A protein and the small-molecule ligand that binds it are described below.
Small molecule (SMILES): CC(=O)N[C@H]1[C@H](O[C@H]2[C@H](O)[C@@H](NC(C)=O)CO[C@@H]2CO)O[C@H](CO)[C@@H](O[C@@H]2O[C@H](CO)[C@@H](O)[C@H](O[C@H]3O[C@H](CO)[C@@H](O)[C@H](O)[C@@H]3O[C@H]3O[C@H](CO)[C@@H](O)[C@H](O)[C@@H]3O)[C@@H]2O)[C@@H]1O

Sequence of chain 1.B:
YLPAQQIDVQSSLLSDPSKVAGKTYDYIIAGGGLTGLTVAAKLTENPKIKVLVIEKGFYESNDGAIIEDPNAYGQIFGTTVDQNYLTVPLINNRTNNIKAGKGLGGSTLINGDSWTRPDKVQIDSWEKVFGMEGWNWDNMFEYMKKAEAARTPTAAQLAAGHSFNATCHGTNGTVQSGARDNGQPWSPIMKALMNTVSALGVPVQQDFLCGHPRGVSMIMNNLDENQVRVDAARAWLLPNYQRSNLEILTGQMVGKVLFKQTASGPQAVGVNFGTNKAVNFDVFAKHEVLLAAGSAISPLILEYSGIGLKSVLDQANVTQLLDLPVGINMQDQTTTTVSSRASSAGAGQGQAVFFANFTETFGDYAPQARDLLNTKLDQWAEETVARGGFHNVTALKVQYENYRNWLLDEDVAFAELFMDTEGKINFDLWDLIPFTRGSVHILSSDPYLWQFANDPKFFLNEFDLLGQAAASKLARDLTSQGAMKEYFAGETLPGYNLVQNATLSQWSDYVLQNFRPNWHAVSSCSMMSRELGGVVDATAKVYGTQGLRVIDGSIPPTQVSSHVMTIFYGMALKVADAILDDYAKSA

Sequence of chain 1.A:
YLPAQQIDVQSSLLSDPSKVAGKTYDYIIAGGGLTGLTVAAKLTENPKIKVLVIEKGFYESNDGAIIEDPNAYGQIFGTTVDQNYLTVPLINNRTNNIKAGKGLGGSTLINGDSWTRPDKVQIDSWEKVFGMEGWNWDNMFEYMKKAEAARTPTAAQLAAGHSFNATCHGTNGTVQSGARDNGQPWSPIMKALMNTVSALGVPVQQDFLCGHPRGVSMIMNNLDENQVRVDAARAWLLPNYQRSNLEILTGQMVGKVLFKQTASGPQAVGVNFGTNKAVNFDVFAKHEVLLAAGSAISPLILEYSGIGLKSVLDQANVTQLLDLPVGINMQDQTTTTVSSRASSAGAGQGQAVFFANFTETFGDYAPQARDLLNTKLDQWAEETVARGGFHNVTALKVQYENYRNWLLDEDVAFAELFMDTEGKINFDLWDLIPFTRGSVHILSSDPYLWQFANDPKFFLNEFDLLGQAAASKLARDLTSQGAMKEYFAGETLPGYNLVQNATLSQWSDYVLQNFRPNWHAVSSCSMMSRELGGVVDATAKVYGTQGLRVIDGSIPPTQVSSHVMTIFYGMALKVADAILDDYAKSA

Binding-site contacts:
Ligand atom O2 contacts residue GLY490 of chain 1.B at 3.6 Å.
Ligand atom O6 contacts residue PRO494 of chain 1.B at 3.8 Å.
Ligand atom C5 contacts residue ASN93 of chain 1.A at 3.5 Å.
Ligand atom C2 contacts residue ASN93 of chain 1.A at 2.4 Å.
Ligand atom C2 contacts residue GLU491 of chain 1.B at 3.4 Å.
Ligand atom C1 contacts residue TYR496 of chain 1.B at 3.5 Å (hydrophobic).
Ligand atom C3 contacts residue TYR496 of chain 1.B at 3.3 Å (hydrophobic).
Ligand atom O5 contacts residue TYR496 of chain 1.B at 3.3 Å.
Ligand atom O5 contacts residue ASN93 of chain 1.A at 2.3 Å (h-bond).
Ligand atom O2 contacts residue GLU491 of chain 1.B at 2.8 Å (salt-bridge).
Ligand atom C8 contacts residue GLN513 of chain 1.A at 3.2 Å.
Ligand atom O4 contacts residue GLU491 of chain 1.B at 3.7 Å.
Ligand atom C6 contacts residue GLU491 of chain 1.B at 3.3 Å.
Ligand atom C5 contacts residue GLU491 of chain 1.B at 3.5 Å.
Ligand atom O4 contacts residue ARG341 of chain 1.B at 3.8 Å.
Ligand atom C1 contacts residue ASN93 of chain 1.A at 1.4 Å.
Ligand atom N2 contacts residue ASN93 of chain 1.A at 2.8 Å (h-bond).
Ligand atom O6 contacts residue GLN500 of chain 1.B at 3.0 Å (h-bond).
Ligand atom O6 contacts residue TYR496 of chain 1.B at 2.7 Å (h-bond).
Ligand atom C2 contacts residue TYR496 of chain 1.B at 3.8 Å (hydrophobic).
Ligand atom C5 contacts residue THR492 of chain 1.B at 3.6 Å.
Ligand atom O3 contacts residue PHE488 of chain 1.B at 3.8 Å.
Ligand atom C6 contacts residue GLY495 of chain 1.B at 3.8 Å.
Ligand atom O5 contacts residue ARG341 of chain 1.B at 3.2 Å (salt-bridge).
Ligand atom O4 contacts residue GLU491 of chain 1.B at 3.0 Å (salt-bridge).
Ligand atom C7 contacts residue ASN93 of chain 1.A at 3.4 Å.
Ligand atom O4 contacts residue GLN500 of chain 1.B at 3.3 Å (h-bond).
Ligand atom C3 contacts residue ASN93 of chain 1.A at 3.7 Å.
Ligand atom O4 contacts residue PHE488 of chain 1.B at 3.4 Å.
Ligand atom O7 contacts residue ASN93 of chain 1.A at 3.5 Å (h-bond).
Ligand atom O2 contacts residue ARG341 of chain 1.B at 3.2 Å (salt-bridge).
Ligand atom C3 contacts residue GLY490 of chain 1.B at 3.8 Å.
Ligand atom C6 contacts residue TYR496 of chain 1.B at 3.5 Å (hydrophobic).
Ligand atom O3 contacts residue ARG341 of chain 1.B at 3.2 Å (salt-bridge).
Ligand atom C3 contacts residue ARG341 of chain 1.B at 3.8 Å.
Ligand atom C6 contacts residue GLN500 of chain 1.B at 3.6 Å.
Ligand atom O6 contacts residue TYR496 of chain 1.B at 3.2 Å (h-bond).
Ligand atom O6 contacts residue GLY495 of chain 1.B at 3.4 Å.
Ligand atom O6 contacts residue THR492 of chain 1.B at 3.4 Å (h-bond).
Ligand atom O7 contacts residue ASN497 of chain 1.B at 3.2 Å (h-bond).